A small-molecule ligand and the protein it binds are described below.
Small molecule (SMILES): CC(=O)N[C@@H]1[C@@H](O)[C@H](O)[C@@H](CO)O[C@H]1O

Sequence of chain 1.G:
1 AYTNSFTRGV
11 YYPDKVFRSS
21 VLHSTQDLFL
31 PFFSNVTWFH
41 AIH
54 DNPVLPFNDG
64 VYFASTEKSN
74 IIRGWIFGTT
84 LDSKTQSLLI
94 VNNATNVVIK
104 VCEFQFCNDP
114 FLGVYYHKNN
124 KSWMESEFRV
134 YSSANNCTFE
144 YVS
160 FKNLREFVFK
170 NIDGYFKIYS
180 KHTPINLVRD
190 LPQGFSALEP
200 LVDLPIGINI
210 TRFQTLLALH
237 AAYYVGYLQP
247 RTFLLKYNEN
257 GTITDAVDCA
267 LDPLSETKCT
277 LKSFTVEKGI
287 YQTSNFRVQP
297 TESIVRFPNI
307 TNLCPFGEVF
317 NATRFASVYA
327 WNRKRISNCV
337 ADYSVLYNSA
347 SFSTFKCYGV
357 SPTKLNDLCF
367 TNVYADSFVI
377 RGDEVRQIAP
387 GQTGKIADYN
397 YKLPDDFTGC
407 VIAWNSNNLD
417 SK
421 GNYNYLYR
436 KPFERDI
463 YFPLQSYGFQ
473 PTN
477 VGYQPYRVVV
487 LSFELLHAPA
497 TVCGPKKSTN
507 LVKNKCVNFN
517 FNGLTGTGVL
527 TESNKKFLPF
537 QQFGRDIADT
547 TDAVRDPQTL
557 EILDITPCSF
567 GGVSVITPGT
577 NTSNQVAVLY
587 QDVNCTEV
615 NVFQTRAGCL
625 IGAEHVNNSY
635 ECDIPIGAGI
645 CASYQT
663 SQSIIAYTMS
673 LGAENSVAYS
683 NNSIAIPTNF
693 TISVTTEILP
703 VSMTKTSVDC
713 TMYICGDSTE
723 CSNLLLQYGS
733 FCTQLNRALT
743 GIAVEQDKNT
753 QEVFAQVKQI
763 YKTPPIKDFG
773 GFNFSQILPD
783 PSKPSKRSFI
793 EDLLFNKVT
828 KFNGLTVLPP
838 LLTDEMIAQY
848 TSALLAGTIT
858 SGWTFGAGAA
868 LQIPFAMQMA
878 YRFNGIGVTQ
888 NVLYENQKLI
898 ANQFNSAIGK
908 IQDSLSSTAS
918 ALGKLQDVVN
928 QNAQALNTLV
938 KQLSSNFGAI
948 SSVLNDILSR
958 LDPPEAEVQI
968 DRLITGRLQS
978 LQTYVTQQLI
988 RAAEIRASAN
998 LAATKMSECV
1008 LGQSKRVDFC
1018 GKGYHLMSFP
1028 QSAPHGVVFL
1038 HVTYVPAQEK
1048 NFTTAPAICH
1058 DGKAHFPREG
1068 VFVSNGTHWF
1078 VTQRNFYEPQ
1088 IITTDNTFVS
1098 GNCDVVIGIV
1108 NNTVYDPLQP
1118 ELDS

Binding-site contacts:
Ligand atom N2 contacts residue ASN590 of chain 1.G at 3.0 Å (h-bond).
Ligand atom O5 contacts residue ASN590 of chain 1.G at 2.3 Å (h-bond).
Ligand atom C7 contacts residue ASN590 of chain 1.G at 3.4 Å.
Ligand atom C8 contacts residue GLN618 of chain 1.G at 4.2 Å.
Ligand atom C5 contacts residue ASN590 of chain 1.G at 3.7 Å.
Ligand atom C5 contacts residue THR592 of chain 1.G at 4.5 Å.
Ligand atom C1 contacts residue ASN590 of chain 1.G at 1.4 Å.
Ligand atom O7 contacts residue ASN590 of chain 1.G at 3.5 Å (h-bond).
Ligand atom C1 contacts residue THR592 of chain 1.G at 4.1 Å.
Ligand atom C3 contacts residue ASN590 of chain 1.G at 3.8 Å.
Ligand atom C4 contacts residue ASN590 of chain 1.G at 4.2 Å.
Ligand atom O5 contacts residue THR592 of chain 1.G at 3.8 Å.
Ligand atom O6 contacts residue THR592 of chain 1.G at 3.6 Å.
Ligand atom C2 contacts residue ASN590 of chain 1.G at 2.5 Å.